Sequence of chain 1.C:
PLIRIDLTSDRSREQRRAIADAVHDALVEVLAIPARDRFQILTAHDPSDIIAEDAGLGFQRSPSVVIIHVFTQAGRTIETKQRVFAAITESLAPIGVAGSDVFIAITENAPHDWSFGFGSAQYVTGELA

This small molecule binds to this protein.
Small molecule (SMILES): O=C(O)CC(=O)Cl

Binding-site contacts:
Ligand atom CAJ contacts residue TYR123 of chain 1.C at 4.5 Å (hydrophobic).
Ligand atom OAM contacts residue GLN73 of chain 1.C at 3.1 Å (h-bond).
Ligand atom CAJ contacts residue PRO1 of chain 1.C at 2.4 Å (hydrophobic).
Ligand atom OAM contacts residue THR72 of chain 1.C at 3.7 Å.
Ligand atom CAH contacts residue PRO1 of chain 1.C at 1.4 Å (hydrophobic).
Ligand atom CAH contacts residue ASP37 of chain 1.C at 3.4 Å.
Ligand atom OAI contacts residue TYR123 of chain 1.C at 3.6 Å (h-bond).
Ligand atom OAL contacts residue PRO1 of chain 1.C at 4.4 Å.
Ligand atom OAI contacts residue ASP37 of chain 1.C at 2.6 Å (salt-bridge).
Ligand atom CAJ contacts residue LEU2 of chain 1.C at 4.4 Å (hydrophobic).
Ligand atom OAM contacts residue PHE71 of chain 1.C at 4.4 Å.
Ligand atom OAI contacts residue PRO1 of chain 1.C at 2.3 Å (h-bond).
Ligand atom OAL contacts residue PHE116 of chain 1.C at 4.2 Å.
Ligand atom OAI contacts residue PHE116 of chain 1.C at 4.0 Å.
Ligand atom CAK contacts residue PRO1 of chain 1.C at 3.4 Å (hydrophobic).
Ligand atom CAJ contacts residue PHE116 of chain 1.C at 4.2 Å (hydrophobic).
Ligand atom CAJ contacts residue TRP114 of chain 1.C at 3.7 Å (hydrophobic).
Ligand atom OAL contacts residue GLN73 of chain 1.C at 2.7 Å (h-bond).
Ligand atom OAL contacts residue TRP114 of chain 1.C at 3.3 Å (h-bond).
Ligand atom CAK contacts residue TRP114 of chain 1.C at 3.5 Å (hydrophobic).
Ligand atom OAM contacts residue PRO1 of chain 1.C at 3.5 Å (h-bond).
Ligand atom OAM contacts residue TRP114 of chain 1.C at 3.9 Å.
Ligand atom CAK contacts residue GLN73 of chain 1.C at 3.5 Å.
Ligand atom CAK contacts residue TYR123 of chain 1.C at 4.0 Å (hydrophobic).
Ligand atom CAH contacts residue TYR123 of chain 1.C at 4.4 Å (hydrophobic).
Ligand atom OAL contacts residue TYR123 of chain 1.C at 3.2 Å.